This small molecule binds to this protein.
Small molecule (SMILES): CC(=O)N[C@@H]1[C@@H](O)[C@H](O)[C@@H](CO)O[C@H]1O

Binding-site contacts:
Ligand atom C2 contacts residue GLN392 of chain 1.C at 4.3 Å.
Ligand atom C7 contacts residue ASN396 of chain 1.C at 3.6 Å.
Ligand atom O6 contacts residue ILE399 of chain 1.C at 3.7 Å.
Ligand atom O5 contacts residue ASN396 of chain 1.C at 2.4 Å (h-bond).
Ligand atom C6 contacts residue SER398 of chain 1.C at 4.1 Å.
Ligand atom C5 contacts residue ILE399 of chain 1.C at 4.4 Å (hydrophobic).
Ligand atom C6 contacts residue ILE399 of chain 1.C at 4.3 Å (hydrophobic).
Ligand atom C5 contacts residue ASN396 of chain 1.C at 3.7 Å.
Ligand atom O6 contacts residue SER398 of chain 1.C at 4.4 Å.
Ligand atom O5 contacts residue ILE399 of chain 1.C at 3.3 Å.
Ligand atom C4 contacts residue ASN396 of chain 1.C at 4.2 Å.
Ligand atom O6 contacts residue GLU402 of chain 1.C at 4.2 Å.
Ligand atom C3 contacts residue ASN396 of chain 1.C at 3.8 Å.
Ligand atom C1 contacts residue GLN392 of chain 1.C at 4.3 Å.
Ligand atom O7 contacts residue LYS391 of chain 1.C at 4.5 Å.
Ligand atom C6 contacts residue GLU402 of chain 1.C at 4.2 Å.
Ligand atom O5 contacts residue SER398 of chain 1.C at 4.2 Å.
Ligand atom C7 contacts residue GLN392 of chain 1.C at 4.1 Å.
Ligand atom C2 contacts residue ASN396 of chain 1.C at 2.4 Å.
Ligand atom C1 contacts residue ASN396 of chain 1.C at 1.4 Å.
Ligand atom O7 contacts residue GLN392 of chain 1.C at 3.1 Å.
Ligand atom O6 contacts residue TYR388 of chain 1.C at 3.9 Å.
Ligand atom N2 contacts residue GLN392 of chain 1.C at 4.4 Å.
Ligand atom C1 contacts residue SER398 of chain 1.C at 4.2 Å.
Ligand atom O7 contacts residue ASN396 of chain 1.C at 3.9 Å.
Ligand atom C1 contacts residue ILE399 of chain 1.C at 4.0 Å (hydrophobic).
Ligand atom N2 contacts residue ASN396 of chain 1.C at 2.9 Å (h-bond).
Ligand atom C5 contacts residue SER398 of chain 1.C at 4.3 Å.

Sequence of chain 1.C:
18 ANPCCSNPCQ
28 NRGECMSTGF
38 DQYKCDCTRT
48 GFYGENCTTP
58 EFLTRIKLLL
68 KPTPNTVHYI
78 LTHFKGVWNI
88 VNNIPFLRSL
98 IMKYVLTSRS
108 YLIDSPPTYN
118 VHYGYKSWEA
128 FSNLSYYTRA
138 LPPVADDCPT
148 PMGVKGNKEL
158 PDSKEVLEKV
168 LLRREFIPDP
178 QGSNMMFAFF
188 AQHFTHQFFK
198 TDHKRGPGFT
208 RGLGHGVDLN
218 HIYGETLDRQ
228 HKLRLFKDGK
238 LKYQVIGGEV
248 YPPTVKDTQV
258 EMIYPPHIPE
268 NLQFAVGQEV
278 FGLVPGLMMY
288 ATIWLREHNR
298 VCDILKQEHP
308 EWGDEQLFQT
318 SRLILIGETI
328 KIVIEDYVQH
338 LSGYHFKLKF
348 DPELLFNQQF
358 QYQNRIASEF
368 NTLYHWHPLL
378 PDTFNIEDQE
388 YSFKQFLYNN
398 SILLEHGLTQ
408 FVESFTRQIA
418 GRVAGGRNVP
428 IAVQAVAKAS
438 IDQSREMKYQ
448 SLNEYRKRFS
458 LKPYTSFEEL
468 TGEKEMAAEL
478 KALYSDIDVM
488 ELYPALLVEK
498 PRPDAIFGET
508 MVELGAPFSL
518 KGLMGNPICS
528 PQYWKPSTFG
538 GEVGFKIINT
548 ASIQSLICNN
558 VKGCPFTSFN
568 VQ